Binding-site contacts:
Ligand atom C12 contacts residue PRO67 of chain 1.F at 3.9 Å (hydrophobic).
Ligand atom O contacts residue THR64 of chain 1.F at 3.5 Å.
Ligand atom S contacts residue ARG87 of chain 1.F at 4.0 Å.
Ligand atom C9 contacts residue TYR97 of chain 1.F at 4.1 Å (hydrophobic).
Ligand atom C11 contacts residue TYR97 of chain 1.F at 3.6 Å (hydrophobic).
Ligand atom C11 contacts residue HIS92 of chain 1.F at 3.7 Å.
Ligand atom C4 contacts residue HIS92 of chain 1.F at 3.6 Å.
Ligand atom O4 contacts residue SER278 of chain 1.F at 3.0 Å.
Ligand atom C7 contacts residue HIS92 of chain 1.F at 4.0 Å.
Ligand atom S contacts residue THR64 of chain 1.F at 4.0 Å.
Ligand atom C4 contacts residue ALA282 of chain 1.F at 4.1 Å (hydrophobic).
Ligand atom C12 contacts residue HIS92 of chain 1.F at 3.5 Å.
Ligand atom C contacts residue HIS92 of chain 1.F at 3.8 Å.
Ligand atom O2 contacts residue ILE65 of chain 1.F at 4.1 Å.
Ligand atom O2 contacts residue ASN89 of chain 1.F at 4.0 Å.
Ligand atom O5 contacts residue ASN89 of chain 1.F at 3.8 Å.
Ligand atom S contacts residue ASN89 of chain 1.F at 3.6 Å.
Ligand atom C3 contacts residue ALA282 of chain 1.F at 3.7 Å (hydrophobic).
Ligand atom C11 contacts residue GLY93 of chain 1.F at 3.7 Å.
Ligand atom C8 contacts residue PRO67 of chain 1.F at 3.6 Å (hydrophobic).
Ligand atom O contacts residue ARG87 of chain 1.F at 3.1 Å (salt-bridge).
Ligand atom C contacts residue ALA282 of chain 1.F at 3.7 Å (hydrophobic).
Ligand atom O contacts residue ASN89 of chain 1.F at 2.6 Å (h-bond).
Ligand atom O4 contacts residue THR64 of chain 1.F at 3.6 Å.
Ligand atom C9 contacts residue PRO67 of chain 1.F at 4.1 Å (hydrophobic).
Ligand atom O4 contacts residue GLY279 of chain 1.F at 3.1 Å (h-bond).
Ligand atom C5 contacts residue HIS92 of chain 1.F at 4.1 Å.
Ligand atom C6 contacts residue PRO67 of chain 1.F at 4.0 Å (hydrophobic).
Ligand atom C7 contacts residue PRO67 of chain 1.F at 3.6 Å (hydrophobic).
Ligand atom C13 contacts residue HIS92 of chain 1.F at 3.5 Å.
Ligand atom O4 contacts residue ALA282 of chain 1.F at 3.5 Å.
Ligand atom C6 contacts residue LYS283 of chain 1.F at 3.9 Å.
Ligand atom C3 contacts residue HIS92 of chain 1.F at 3.5 Å.
Ligand atom C10 contacts residue GLY93 of chain 1.F at 3.6 Å.
Ligand atom C1 contacts residue HIS92 of chain 1.F at 4.0 Å.
Ligand atom C10 contacts residue TYR97 of chain 1.F at 3.3 Å (hydrophobic).
Ligand atom C2 contacts residue LYS283 of chain 1.F at 3.8 Å.
Ligand atom O3 contacts residue LYS283 of chain 1.F at 3.1 Å.
Ligand atom O4 contacts residue ARG87 of chain 1.F at 4.0 Å.
Ligand atom O2 contacts residue HIS92 of chain 1.F at 3.7 Å.

Sequence of chain 1.F:
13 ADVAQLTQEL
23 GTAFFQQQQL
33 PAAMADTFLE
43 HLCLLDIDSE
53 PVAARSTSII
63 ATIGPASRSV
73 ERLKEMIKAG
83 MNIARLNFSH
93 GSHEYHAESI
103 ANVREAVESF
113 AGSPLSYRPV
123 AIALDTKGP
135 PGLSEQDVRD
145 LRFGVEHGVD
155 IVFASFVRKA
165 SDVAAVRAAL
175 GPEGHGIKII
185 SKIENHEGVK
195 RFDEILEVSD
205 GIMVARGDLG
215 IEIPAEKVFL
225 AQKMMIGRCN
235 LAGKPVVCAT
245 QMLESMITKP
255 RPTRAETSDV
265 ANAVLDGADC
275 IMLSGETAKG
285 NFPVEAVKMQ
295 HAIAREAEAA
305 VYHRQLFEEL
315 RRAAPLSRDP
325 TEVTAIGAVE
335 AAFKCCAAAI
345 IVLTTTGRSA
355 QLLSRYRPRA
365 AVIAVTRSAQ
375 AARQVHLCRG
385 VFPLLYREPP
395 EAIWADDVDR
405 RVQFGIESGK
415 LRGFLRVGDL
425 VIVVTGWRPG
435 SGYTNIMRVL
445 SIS

A small-molecule ligand and the protein it binds are described below.
Small molecule (SMILES): O=C1c2ccccc2C(=O)c2cc(S(=O)(=O)O)c(O)cc21